Sequence of chain 29.D:
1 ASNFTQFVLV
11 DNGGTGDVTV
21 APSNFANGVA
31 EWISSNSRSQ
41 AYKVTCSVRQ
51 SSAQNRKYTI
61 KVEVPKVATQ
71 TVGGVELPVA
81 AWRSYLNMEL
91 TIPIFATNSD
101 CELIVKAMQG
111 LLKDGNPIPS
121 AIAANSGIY

Sequence of chain 30.C:
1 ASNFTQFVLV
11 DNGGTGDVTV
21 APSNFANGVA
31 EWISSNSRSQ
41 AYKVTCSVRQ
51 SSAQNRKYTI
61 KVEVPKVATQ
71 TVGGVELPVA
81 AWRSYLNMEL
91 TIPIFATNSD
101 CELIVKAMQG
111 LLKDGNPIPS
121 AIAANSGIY

This protein binds this small molecule.
Small molecule (SMILES): Nc1ccn([C@@H]2O[C@H](CO[P](=O)(O)O[C@H]3[C@@H](O)[C@H](n4ccc(N)nc4=O)O[C@@H]3CO[P](=O)(O)O[C@H]3[C@@H](O)[C@H](n4cnc5c(N)ncnc54)O[C@@H]3CO[P](=O)(O)O[C@H]3[C@@H](O)[C@H](n4ccc(N)nc4=O)O[C@@H]3CO[P](=O)(O)O[C@H]3[C@@H](O)[C@H](n4ccc(=O)[nH]c4=O)O[C@@H]3CO[P](=O)(O)O[C@H]3[C@@H](O)[C@H](n4cnc5c(N)ncnc54)O[C@@H]3CO[P](=O)(O)O[C@H]3[C@@H](O)[C@H](n4cnc5c(=O)nc(N)[nH]c54)O[C@@H]3CO[P](=O)(O)O[C@H]3[C@@H](O)[C@H](n4cnc5c(=O)nc(N)[nH]c54)O[C@@H]3CO)[C@@H](O)[C@H]2O)c(=O)n1

Binding-site contacts:
Ligand atom O3' contacts residue SER51 of chain 29.D at 3.5 Å (h-bond).
Ligand atom C2' contacts residue TYR85 of chain 30.C at 3.4 Å (hydrophobic).
Ligand atom OP2 contacts residue TYR85 of chain 30.C at 2.5 Å (h-bond).
Ligand atom OP1 contacts residue ASN55 of chain 29.D at 3.3 Å (h-bond).
Ligand atom O2 contacts residue ASN87 of chain 30.C at 3.2 Å (h-bond).
Ligand atom OP2 contacts residue SER51 of chain 29.D at 3.2 Å (h-bond).
Ligand atom P contacts residue TYR85 of chain 30.C at 3.5 Å.
Ligand atom OP1 contacts residue ARG49 of chain 29.D at 2.5 Å (salt-bridge).
Ligand atom OP1 contacts residue SER51 of chain 29.D at 2.7 Å (h-bond).
Ligand atom N7 contacts residue THR45 of chain 30.C at 2.6 Å (h-bond).
Ligand atom N6 contacts residue THR59 of chain 30.C at 2.9 Å (h-bond).
Ligand atom OP2 contacts residue LYS57 of chain 29.D at 3.4 Å.
Ligand atom P contacts residue ARG49 of chain 29.D at 2.9 Å.
Ligand atom C6 contacts residue THR45 of chain 30.C at 3.5 Å.
Ligand atom O2' contacts residue GLU63 of chain 30.C at 3.0 Å (salt-bridge).
Ligand atom C5 contacts residue TYR85 of chain 30.C at 3.5 Å (hydrophobic).
Ligand atom OP2 contacts residue ASN55 of chain 29.D at 3.2 Å (h-bond).
Ligand atom O2' contacts residue TYR85 of chain 30.C at 3.5 Å.
Ligand atom OP1 contacts residue SER52 of chain 29.D at 3.0 Å.
Ligand atom N1 contacts residue TYR85 of chain 30.C at 3.6 Å.
Ligand atom C6 contacts residue TYR85 of chain 30.C at 3.5 Å (hydrophobic).
Ligand atom OP2 contacts residue LYS43 of chain 30.C at 3.2 Å (salt-bridge).
Ligand atom N1 contacts residue THR59 of chain 30.C at 3.6 Å.
Ligand atom N1 contacts residue SER47 of chain 30.C at 2.7 Å (h-bond).
Ligand atom OP2 contacts residue ARG49 of chain 29.D at 2.4 Å (salt-bridge).
Ligand atom N6 contacts residue CYS46 of chain 30.C at 3.4 Å (h-bond).
Ligand atom C3' contacts residue TYR85 of chain 30.C at 3.3 Å (hydrophobic).
Ligand atom O4' contacts residue LYS61 of chain 30.C at 3.1 Å (salt-bridge).
Ligand atom C2 contacts residue SER47 of chain 30.C at 3.0 Å.
Ligand atom P contacts residue SER51 of chain 29.D at 3.4 Å.
Ligand atom N6 contacts residue THR45 of chain 30.C at 2.9 Å (h-bond).
Ligand atom C4' contacts residue TYR85 of chain 30.C at 3.3 Å (hydrophobic).
Ligand atom C5 contacts residue THR45 of chain 30.C at 3.3 Å.
Ligand atom C5' contacts residue TYR85 of chain 30.C at 3.1 Å (hydrophobic).
Ligand atom O3' contacts residue TYR85 of chain 30.C at 3.6 Å.
Ligand atom OP1 contacts residue SER51 of chain 29.D at 3.3 Å.
Ligand atom C5' contacts residue SER51 of chain 29.D at 3.5 Å.
Ligand atom C2' contacts residue GLU63 of chain 30.C at 3.5 Å.
Ligand atom OP2 contacts residue LYS57 of chain 29.D at 2.7 Å (salt-bridge).
Ligand atom C4 contacts residue TYR85 of chain 30.C at 3.5 Å (hydrophobic).